Sequence of chain 1.F:
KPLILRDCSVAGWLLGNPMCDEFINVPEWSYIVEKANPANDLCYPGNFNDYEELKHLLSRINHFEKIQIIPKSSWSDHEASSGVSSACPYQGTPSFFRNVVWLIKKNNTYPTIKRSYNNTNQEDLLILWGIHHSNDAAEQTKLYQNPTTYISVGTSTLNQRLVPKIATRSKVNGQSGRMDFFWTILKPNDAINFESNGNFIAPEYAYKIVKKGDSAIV

This protein binds this small molecule.
Small molecule (SMILES): CC(=O)N[C@@H]1[C@@H](O)[C@H](O)[C@@H](CO)O[C@H]1O

Binding-site contacts:
Ligand atom C5 contacts residue ASN113 of chain 1.F at 3.7 Å.
Ligand atom C4 contacts residue ASN113 of chain 1.F at 4.2 Å.
Ligand atom C1 contacts residue ASN113 of chain 1.F at 1.5 Å.
Ligand atom N2 contacts residue ASN113 of chain 1.F at 2.9 Å (h-bond).
Ligand atom C2 contacts residue ASN113 of chain 1.F at 2.4 Å.
Ligand atom O5 contacts residue ASN113 of chain 1.F at 2.4 Å (h-bond).
Ligand atom O7 contacts residue ASN113 of chain 1.F at 3.6 Å (h-bond).
Ligand atom C3 contacts residue ASN113 of chain 1.F at 3.8 Å.
Ligand atom C7 contacts residue ASN113 of chain 1.F at 3.5 Å.